The small molecule below binds the protein below.
Small molecule (SMILES): CNC(=O)c1cccc2[nH]ccc12

Sequence of chain 1.A:
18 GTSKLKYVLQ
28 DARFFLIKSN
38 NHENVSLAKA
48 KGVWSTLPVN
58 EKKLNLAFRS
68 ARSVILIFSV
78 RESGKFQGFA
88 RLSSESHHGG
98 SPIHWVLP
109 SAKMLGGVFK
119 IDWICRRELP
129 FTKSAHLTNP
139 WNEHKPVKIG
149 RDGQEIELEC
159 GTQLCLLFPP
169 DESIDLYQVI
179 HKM

Binding-site contacts:
Ligand atom N02 contacts residue ASN41 of chain 1.A at 4.5 Å.
Ligand atom C03 contacts residue SER52 of chain 1.A at 3.9 Å.
Ligand atom C12 contacts residue ASP150 of chain 1.A at 4.2 Å.
Ligand atom C06 contacts residue LEU104 of chain 1.A at 3.8 Å (hydrophobic).
Ligand atom O13 contacts residue ASN41 of chain 1.A at 2.9 Å (h-bond).
Ligand atom C03 contacts residue ASN41 of chain 1.A at 4.0 Å.
Ligand atom C01 contacts residue TRP51 of chain 1.A at 3.6 Å (hydrophobic).
Ligand atom C11 contacts residue THR53 of chain 1.A at 3.6 Å.
Ligand atom N02 contacts residue SER52 of chain 1.A at 2.8 Å (h-bond).
Ligand atom C10 contacts residue LEU54 of chain 1.A at 3.5 Å (hydrophobic).
Ligand atom C11 contacts residue SER52 of chain 1.A at 4.5 Å.
Ligand atom C12 contacts residue LEU54 of chain 1.A at 4.4 Å (hydrophobic).
Ligand atom C12 contacts residue SER52 of chain 1.A at 3.5 Å.
Ligand atom C01 contacts residue ASN41 of chain 1.A at 4.0 Å.
Ligand atom C03 contacts residue LEU113 of chain 1.A at 4.5 Å (hydrophobic).
Ligand atom C12 contacts residue THR53 of chain 1.A at 3.8 Å.
Ligand atom C05 contacts residue ASN37 of chain 1.A at 4.4 Å.
Ligand atom O13 contacts residue TRP51 of chain 1.A at 4.3 Å.
Ligand atom C04 contacts residue SER52 of chain 1.A at 4.1 Å.
Ligand atom C01 contacts residue SER52 of chain 1.A at 3.4 Å.
Ligand atom C03 contacts residue TRP51 of chain 1.A at 4.1 Å (hydrophobic).
Ligand atom O13 contacts residue LEU104 of chain 1.A at 4.2 Å.
Ligand atom C11 contacts residue ASP150 of chain 1.A at 3.5 Å.
Ligand atom C12 contacts residue LEU113 of chain 1.A at 4.1 Å (hydrophobic).
Ligand atom C03 contacts residue LEU104 of chain 1.A at 4.5 Å (hydrophobic).
Ligand atom C01 contacts residue TRP102 of chain 1.A at 3.2 Å (hydrophobic).
Ligand atom C07 contacts residue PRO105 of chain 1.A at 3.6 Å (hydrophobic).
Ligand atom N02 contacts residue TRP51 of chain 1.A at 3.7 Å.
Ligand atom C06 contacts residue PRO105 of chain 1.A at 4.1 Å (hydrophobic).
Ligand atom C10 contacts residue ASP150 of chain 1.A at 4.0 Å.
Ligand atom C09 contacts residue LEU54 of chain 1.A at 4.4 Å (hydrophobic).
Ligand atom C07 contacts residue ASN37 of chain 1.A at 3.7 Å.
Ligand atom N02 contacts residue LEU113 of chain 1.A at 4.3 Å.
Ligand atom C11 contacts residue LEU54 of chain 1.A at 3.7 Å (hydrophobic).
Ligand atom C06 contacts residue ASN37 of chain 1.A at 3.9 Å.
Ligand atom C09 contacts residue ASN37 of chain 1.A at 4.5 Å.
Ligand atom C11 contacts residue LEU113 of chain 1.A at 4.4 Å (hydrophobic).
Ligand atom C05 contacts residue LEU113 of chain 1.A at 4.3 Å (hydrophobic).
Ligand atom C04 contacts residue LEU113 of chain 1.A at 4.0 Å (hydrophobic).
Ligand atom N08 contacts residue ASN37 of chain 1.A at 4.1 Å.